A protein and the small-molecule ligand that binds it are described below.
Small molecule (SMILES): Nc1ncnc2c1ncn2[C@@H]1O[C@H](COP(=O)(O)OP(=O)(O)OP(O)(O)=S)[C@@H](O)[C@H]1O

Binding-site contacts:
Ligand atom N3 contacts residue GLY107 of chain 1.B at 3.3 Å (h-bond).
Ligand atom O3G contacts residue THR63 of chain 1.B at 3.4 Å (h-bond).
Ligand atom O2A contacts residue ARG96 of chain 1.B at 2.9 Å (salt-bridge).
Ligand atom S1G contacts residue GLY1004 of chain 1.A at 3.4 Å (h-bond).
Ligand atom O1A contacts residue THR69 of chain 1.B at 3.4 Å (h-bond).
Ligand atom O1A contacts residue GLY66 of chain 1.B at 3.1 Å.
Ligand atom PG contacts residue SER1003 of chain 1.A at 3.2 Å.
Ligand atom O3G contacts residue SER1003 of chain 1.A at 3.0 Å (h-bond).
Ligand atom O3A contacts residue THR68 of chain 1.B at 3.6 Å.
Ligand atom N3 contacts residue GLY1001 of chain 1.A at 3.7 Å.
Ligand atom O3B contacts residue SER1003 of chain 1.A at 2.7 Å (h-bond).
Ligand atom O1B contacts residue LYS67 of chain 1.B at 3.2 Å (salt-bridge).
Ligand atom O3' contacts residue GLU1006 of chain 1.A at 3.2 Å (salt-bridge).
Ligand atom PB contacts residue SER1003 of chain 1.A at 3.6 Å.
Ligand atom N6 contacts residue ARG96 of chain 1.B at 3.3 Å.
Ligand atom C2 contacts residue GLY1001 of chain 1.A at 3.4 Å.
Ligand atom N7 contacts residue VAL105 of chain 1.B at 3.6 Å.
Ligand atom O3G contacts residue GLY1005 of chain 1.A at 3.2 Å (h-bond).
Ligand atom O3A contacts residue SER1003 of chain 1.A at 3.4 Å (h-bond).
Ligand atom O1B contacts residue GLY66 of chain 1.B at 2.7 Å (h-bond).
Ligand atom O2B contacts residue THR68 of chain 1.B at 2.5 Å (h-bond).
Ligand atom O2B contacts residue MG1 of chain 1.I at 2.7 Å.
Ligand atom O3' contacts residue SER1003 of chain 1.A at 3.2 Å.
Ligand atom C2 contacts residue GLY107 of chain 1.B at 3.5 Å.
Ligand atom S1G contacts residue THR68 of chain 1.B at 3.6 Å.
Ligand atom O1B contacts residue SER65 of chain 1.B at 3.2 Å (h-bond).
Ligand atom PG contacts residue LYS67 of chain 1.B at 3.8 Å.
Ligand atom C5 contacts residue ARG96 of chain 1.B at 3.6 Å.
Ligand atom C4 contacts residue VAL105 of chain 1.B at 3.5 Å (hydrophobic).
Ligand atom C5 contacts residue VAL105 of chain 1.B at 3.4 Å (hydrophobic).
Ligand atom S1G contacts residue SER1003 of chain 1.A at 3.6 Å.
Ligand atom PB contacts residue THR68 of chain 1.B at 3.7 Å.
Ligand atom O2' contacts residue GLU1006 of chain 1.A at 3.7 Å.
Ligand atom O1A contacts residue LYS67 of chain 1.B at 3.7 Å.
Ligand atom O2G contacts residue LYS67 of chain 1.B at 2.4 Å (salt-bridge).
Ligand atom S1G contacts residue MG1 of chain 1.I at 2.3 Å.
Ligand atom O3B contacts residue GLY64 of chain 1.B at 3.2 Å (h-bond).
Ligand atom O1A contacts residue THR68 of chain 1.B at 3.5 Å (h-bond).
Ligand atom N1 contacts residue GLY1001 of chain 1.A at 3.6 Å.
Ligand atom N6 contacts residue SER100 of chain 1.B at 3.1 Å (h-bond).

Sequence of chain 1.A:
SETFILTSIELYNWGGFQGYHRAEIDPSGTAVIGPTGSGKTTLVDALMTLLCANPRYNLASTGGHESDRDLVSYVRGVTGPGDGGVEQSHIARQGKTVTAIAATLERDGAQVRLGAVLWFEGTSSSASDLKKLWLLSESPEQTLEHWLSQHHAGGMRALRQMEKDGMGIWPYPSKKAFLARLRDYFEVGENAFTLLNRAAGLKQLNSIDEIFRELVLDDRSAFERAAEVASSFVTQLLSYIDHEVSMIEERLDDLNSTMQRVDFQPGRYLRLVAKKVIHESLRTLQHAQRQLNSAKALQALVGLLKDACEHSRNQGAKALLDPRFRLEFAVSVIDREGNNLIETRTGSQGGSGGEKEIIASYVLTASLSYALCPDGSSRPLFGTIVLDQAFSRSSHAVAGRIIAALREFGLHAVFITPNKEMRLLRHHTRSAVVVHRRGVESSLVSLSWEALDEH

Sequence of chain 1.B:
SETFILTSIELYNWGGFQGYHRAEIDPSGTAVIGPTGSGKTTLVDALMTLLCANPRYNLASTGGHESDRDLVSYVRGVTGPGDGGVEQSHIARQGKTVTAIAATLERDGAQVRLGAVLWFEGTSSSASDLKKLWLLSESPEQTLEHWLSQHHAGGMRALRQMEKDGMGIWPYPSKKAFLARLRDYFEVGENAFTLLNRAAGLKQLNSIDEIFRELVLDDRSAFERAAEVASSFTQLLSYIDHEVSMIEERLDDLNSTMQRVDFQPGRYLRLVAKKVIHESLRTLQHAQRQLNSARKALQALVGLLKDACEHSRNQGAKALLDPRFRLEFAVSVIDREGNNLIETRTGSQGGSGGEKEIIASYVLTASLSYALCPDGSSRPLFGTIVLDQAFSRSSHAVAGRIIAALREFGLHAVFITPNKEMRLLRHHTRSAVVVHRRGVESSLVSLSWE